The protein below binds the small molecule below.
Small molecule (SMILES): CC(=O)N[C@H]1[C@H](O[C@H]2[C@H](O)[C@@H](NC(C)=O)CO[C@@H]2CO)O[C@H](CO)[C@@H](O[C@@H]2O[C@H](CO)[C@@H](O)[C@H](O)[C@@H]2O)[C@@H]1O

Binding-site contacts:
Ligand atom O6 contacts residue NAG1 of chain 1.TA at 3.4 Å.
Ligand atom C3 contacts residue NAG1 of chain 1.UA at 3.8 Å.
Ligand atom C3 contacts residue NAG2 of chain 1.UA at 4.3 Å.
Ligand atom O3 contacts residue NAG1 of chain 1.UA at 3.9 Å.
Ligand atom C1 contacts residue ASN353 of chain 1.P at 1.4 Å.
Ligand atom O5 contacts residue SER355 of chain 1.P at 3.8 Å.
Ligand atom O5 contacts residue NAG2 of chain 1.UA at 3.9 Å.
Ligand atom C7 contacts residue NAG1 of chain 1.UA at 3.3 Å.
Ligand atom O6 contacts residue ASN353 of chain 1.P at 4.3 Å.
Ligand atom O7 contacts residue NAG1 of chain 1.UA at 2.4 Å (h-bond).
Ligand atom C2 contacts residue NAG1 of chain 1.UA at 4.0 Å.
Ligand atom C5 contacts residue NAG2 of chain 1.UA at 4.4 Å.
Ligand atom C6 contacts residue BMA3 of chain 1.UA at 4.2 Å.
Ligand atom C4 contacts residue ASN353 of chain 1.P at 4.1 Å.
Ligand atom O7 contacts residue ASN353 of chain 1.P at 3.8 Å.
Ligand atom O4 contacts residue NAG2 of chain 1.UA at 4.3 Å.
Ligand atom O5 contacts residue ASN353 of chain 1.P at 2.2 Å (h-bond).
Ligand atom C2 contacts residue ASN353 of chain 1.P at 2.5 Å.
Ligand atom O4 contacts residue NAG1 of chain 1.UA at 4.0 Å.
Ligand atom C6 contacts residue NAG1 of chain 1.TA at 3.7 Å.
Ligand atom C7 contacts residue ASN353 of chain 1.P at 3.6 Å.
Ligand atom C1 contacts residue BMA3 of chain 1.UA at 4.5 Å.
Ligand atom C6 contacts residue NAG2 of chain 1.UA at 3.7 Å.
Ligand atom C6 contacts residue SER355 of chain 1.P at 4.5 Å.
Ligand atom C8 contacts residue NAG1 of chain 1.UA at 3.8 Å.
Ligand atom O3 contacts residue NAG2 of chain 1.UA at 3.4 Å.
Ligand atom O6 contacts residue SER355 of chain 1.P at 4.4 Å.
Ligand atom C3 contacts residue ASN353 of chain 1.P at 3.8 Å.
Ligand atom N2 contacts residue ASN353 of chain 1.P at 3.0 Å (h-bond).
Ligand atom O7 contacts residue NAG2 of chain 1.UA at 4.4 Å.
Ligand atom C1 contacts residue SER355 of chain 1.P at 3.5 Å.
Ligand atom O6 contacts residue NAG2 of chain 1.UA at 3.0 Å (h-bond).
Ligand atom O6 contacts residue BMA3 of chain 1.UA at 3.8 Å.
Ligand atom C5 contacts residue ASN353 of chain 1.P at 3.6 Å.
Ligand atom C8 contacts residue NAG1 of chain 1.TA at 3.6 Å.
Ligand atom N2 contacts residue NAG1 of chain 1.UA at 3.3 Å (h-bond).
Ligand atom C1 contacts residue NAG1 of chain 1.UA at 3.6 Å.
Ligand atom C5 contacts residue SER355 of chain 1.P at 4.1 Å.

Sequence of chain 1.P:
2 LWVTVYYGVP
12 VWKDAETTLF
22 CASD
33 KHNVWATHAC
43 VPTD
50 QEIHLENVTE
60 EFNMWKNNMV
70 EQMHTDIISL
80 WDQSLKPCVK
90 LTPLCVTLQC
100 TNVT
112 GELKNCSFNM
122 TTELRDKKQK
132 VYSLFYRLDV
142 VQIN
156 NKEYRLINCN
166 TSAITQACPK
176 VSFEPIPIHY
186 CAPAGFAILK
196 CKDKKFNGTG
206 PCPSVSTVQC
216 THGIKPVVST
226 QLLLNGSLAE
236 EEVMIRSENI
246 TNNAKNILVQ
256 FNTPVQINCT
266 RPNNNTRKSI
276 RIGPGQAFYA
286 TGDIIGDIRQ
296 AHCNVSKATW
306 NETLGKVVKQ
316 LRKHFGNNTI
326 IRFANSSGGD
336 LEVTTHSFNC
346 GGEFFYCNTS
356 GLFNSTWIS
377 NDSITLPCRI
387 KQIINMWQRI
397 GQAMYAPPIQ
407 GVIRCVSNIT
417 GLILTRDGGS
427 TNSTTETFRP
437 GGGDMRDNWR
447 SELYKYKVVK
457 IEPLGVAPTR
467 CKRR